This protein binds this small molecule.
Small molecule (SMILES): CC(=O)N[C@H]1[C@@H](O[P](=O)(O)O[P](=O)(O)OC[C@H]2O[C@@H](n3ccc(=O)[nH]c3=O)[C@H](O)[C@@H]2O)O[C@H](CO)[C@@H](O)[C@@H]1O[C@@](C)(OP(=O)(O)O)C(=O)O

Sequence of chain 1.N:
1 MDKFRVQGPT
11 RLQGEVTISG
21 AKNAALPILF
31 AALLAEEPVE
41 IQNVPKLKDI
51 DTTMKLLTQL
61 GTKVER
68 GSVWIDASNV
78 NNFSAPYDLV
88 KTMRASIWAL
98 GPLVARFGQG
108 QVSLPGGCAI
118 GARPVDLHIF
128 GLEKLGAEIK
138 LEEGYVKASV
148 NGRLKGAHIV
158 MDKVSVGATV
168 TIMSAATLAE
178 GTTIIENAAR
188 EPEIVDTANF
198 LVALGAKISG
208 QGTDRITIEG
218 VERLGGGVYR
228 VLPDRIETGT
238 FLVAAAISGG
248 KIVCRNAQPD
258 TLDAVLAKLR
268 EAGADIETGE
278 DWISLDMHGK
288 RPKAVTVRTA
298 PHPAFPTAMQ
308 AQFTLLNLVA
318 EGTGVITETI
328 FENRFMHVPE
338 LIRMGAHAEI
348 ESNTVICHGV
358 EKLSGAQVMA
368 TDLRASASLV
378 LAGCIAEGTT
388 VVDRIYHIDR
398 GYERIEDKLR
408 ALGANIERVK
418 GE

Binding-site contacts:
Ligand atom O5 contacts residue SER162 of chain 1.N at 3.4 Å.
Ligand atom O10 contacts residue ARG120 of chain 1.N at 2.9 Å (salt-bridge).
Ligand atom O19 contacts residue ARG371 of chain 1.N at 2.9 Å (salt-bridge).
Ligand atom C6 contacts residue PRO121 of chain 1.N at 3.4 Å (hydrophobic).
Ligand atom N1 contacts residue ASP123 of chain 1.N at 2.8 Å (salt-bridge).
Ligand atom O16 contacts residue ARG120 of chain 1.N at 2.9 Å (salt-bridge).
Ligand atom O5 contacts residue VAL163 of chain 1.N at 2.7 Å (h-bond).
Ligand atom O21 contacts residue ASN23 of chain 1.N at 3.4 Å (h-bond).
Ligand atom O11 contacts residue PRO121 of chain 1.N at 3.5 Å.
Ligand atom O13 contacts residue LYS22 of chain 1.N at 2.9 Å (salt-bridge).
Ligand atom O8 contacts residue ARG120 of chain 1.N at 3.2 Å (salt-bridge).
Ligand atom O19 contacts residue ALA305 of chain 1.N at 3.4 Å.
Ligand atom O12 contacts residue ASN23 of chain 1.N at 3.3 Å.
Ligand atom O1 contacts residue LEU124 of chain 1.N at 2.6 Å (h-bond).
Ligand atom O10 contacts residue EDO1 of chain 1.RA at 2.7 Å (h-bond).
Ligand atom O18 contacts residue ARG371 of chain 1.N at 2.7 Å (salt-bridge).
Ligand atom O1 contacts residue ASP123 of chain 1.N at 3.1 Å (salt-bridge).
Ligand atom O6 contacts residue VAL163 of chain 1.N at 3.3 Å (h-bond).
Ligand atom O15 contacts residue LYS22 of chain 1.N at 2.7 Å (salt-bridge).
Ligand atom O6 contacts residue SER162 of chain 1.N at 2.6 Å (h-bond).
Ligand atom O18 contacts residue LYS22 of chain 1.N at 3.0 Å (salt-bridge).
Ligand atom O12 contacts residue TRP95 of chain 1.N at 3.4 Å.
Ligand atom C7 contacts residue ASN23 of chain 1.N at 3.2 Å.
Ligand atom N1 contacts residue LEU124 of chain 1.N at 3.5 Å.
Ligand atom O14 contacts residue ILE327 of chain 1.N at 2.7 Å (h-bond).
Ligand atom O6 contacts residue GLY164 of chain 1.N at 3.2 Å (h-bond).
Ligand atom O17 contacts residue ARG397 of chain 1.N at 3.0 Å (salt-bridge).
Ligand atom O22 contacts residue THR304 of chain 1.N at 3.5 Å.
Ligand atom O9 contacts residue EDO1 of chain 1.RA at 2.9 Å (h-bond).
Ligand atom O15 contacts residue ARG397 of chain 1.N at 2.7 Å (salt-bridge).
Ligand atom O11 contacts residue ARG120 of chain 1.N at 3.4 Å.
Ligand atom C6 contacts residue SER162 of chain 1.N at 3.5 Å.
Ligand atom C1 contacts residue PRO121 of chain 1.N at 3.2 Å (hydrophobic).
Ligand atom O18 contacts residue LEU370 of chain 1.N at 3.4 Å.
Ligand atom C1 contacts residue ASP123 of chain 1.N at 3.5 Å.
Ligand atom O1 contacts residue VAL122 of chain 1.N at 3.1 Å.
Ligand atom O9 contacts residue GLY164 of chain 1.N at 3.1 Å (h-bond).
Ligand atom O17 contacts residue ARG120 of chain 1.N at 3.3 Å (salt-bridge).
Ligand atom C15 contacts residue ILE327 of chain 1.N at 3.2 Å (hydrophobic).
Ligand atom O19 contacts residue ARG331 of chain 1.N at 3.1 Å (salt-bridge).